The small molecule below binds the protein below.
Small molecule (SMILES): [H]/N=C1\N[C@](C)(c2cc(-c3cccc(C#N)c3)cs2)CC(=O)N1C

Binding-site contacts:
Ligand atom C17 contacts residue GLY34 of chain 1.A at 3.8 Å.
Ligand atom N4 contacts residue THR252 of chain 1.A at 3.7 Å.
Ligand atom N4 contacts residue THR253 of chain 1.A at 3.6 Å.
Ligand atom C12 contacts residue TYR92 of chain 1.A at 3.6 Å (hydrophobic).
Ligand atom C6 contacts residue TRP136 of chain 1.A at 3.7 Å (hydrophobic).
Ligand atom C10 contacts residue PHE129 of chain 1.A at 3.9 Å (hydrophobic).
Ligand atom N4 contacts residue SER31 of chain 1.A at 3.6 Å (h-bond).
Ligand atom N1 contacts residue GLY251 of chain 1.A at 4.1 Å.
Ligand atom N1 contacts residue ASP249 of chain 1.A at 4.0 Å.
Ligand atom C8 contacts residue GLY251 of chain 1.A at 3.9 Å.
Ligand atom C17 contacts residue GLY251 of chain 1.A at 3.3 Å.
Ligand atom C14 contacts residue ASP53 of chain 1.A at 3.6 Å.
Ligand atom C16 contacts residue GLY251 of chain 1.A at 3.8 Å.
Ligand atom C15 contacts residue ASP53 of chain 1.A at 3.3 Å.
Ligand atom C11 contacts residue ASP53 of chain 1.A at 3.5 Å.
Ligand atom N3 contacts residue GLY251 of chain 1.A at 3.6 Å (h-bond).
Ligand atom C16 contacts residue ASP249 of chain 1.A at 3.5 Å.
Ligand atom C2 contacts residue GLY34 of chain 1.A at 4.0 Å.
Ligand atom N3 contacts residue ASP249 of chain 1.A at 2.7 Å (salt-bridge).
Ligand atom N4 contacts residue GLY34 of chain 1.A at 3.8 Å.
Ligand atom C15 contacts residue SER56 of chain 1.A at 3.7 Å.
Ligand atom N4 contacts residue GLY251 of chain 1.A at 3.4 Å.
Ligand atom S1 contacts residue TYR92 of chain 1.A at 3.5 Å.
Ligand atom C14 contacts residue ASP249 of chain 1.A at 3.8 Å.
Ligand atom C4 contacts residue LEU51 of chain 1.A at 3.9 Å (hydrophobic).
Ligand atom N4 contacts residue SER250 of chain 1.A at 4.0 Å.
Ligand atom C5 contacts residue LEU51 of chain 1.A at 3.9 Å (hydrophobic).
Ligand atom N2 contacts residue ASP53 of chain 1.A at 2.6 Å (salt-bridge).
Ligand atom N3 contacts residue GLY55 of chain 1.A at 3.7 Å.
Ligand atom C15 contacts residue TYR92 of chain 1.A at 3.5 Å (hydrophobic).
Ligand atom C16 contacts residue THR252 of chain 1.A at 3.2 Å.
Ligand atom C4 contacts residue GLY251 of chain 1.A at 3.1 Å.
Ligand atom C14 contacts residue GLY251 of chain 1.A at 3.8 Å.
Ligand atom C1 contacts residue TRP136 of chain 1.A at 3.8 Å (hydrophobic).
Ligand atom C3 contacts residue GLY251 of chain 1.A at 3.7 Å.
Ligand atom N3 contacts residue ASP53 of chain 1.A at 2.9 Å (salt-bridge).
Ligand atom S1 contacts residue PHE129 of chain 1.A at 3.6 Å.
Ligand atom C2 contacts residue GLN33 of chain 1.A at 3.4 Å.
Ligand atom C15 contacts residue ILE139 of chain 1.A at 4.1 Å (hydrophobic).
Ligand atom C1 contacts residue GLN33 of chain 1.A at 3.9 Å.

Sequence of chain 1.A:
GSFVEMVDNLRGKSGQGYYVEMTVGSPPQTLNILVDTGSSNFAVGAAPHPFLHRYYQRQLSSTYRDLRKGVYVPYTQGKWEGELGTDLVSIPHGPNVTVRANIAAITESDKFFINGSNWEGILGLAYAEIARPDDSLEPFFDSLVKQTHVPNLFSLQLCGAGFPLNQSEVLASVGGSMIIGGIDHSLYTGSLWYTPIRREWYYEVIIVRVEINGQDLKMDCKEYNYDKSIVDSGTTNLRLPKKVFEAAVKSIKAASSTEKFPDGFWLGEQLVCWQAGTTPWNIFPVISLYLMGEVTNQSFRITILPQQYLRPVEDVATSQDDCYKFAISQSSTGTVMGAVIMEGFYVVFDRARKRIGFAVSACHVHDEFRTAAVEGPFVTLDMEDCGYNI